Sequence of chain 1.A:
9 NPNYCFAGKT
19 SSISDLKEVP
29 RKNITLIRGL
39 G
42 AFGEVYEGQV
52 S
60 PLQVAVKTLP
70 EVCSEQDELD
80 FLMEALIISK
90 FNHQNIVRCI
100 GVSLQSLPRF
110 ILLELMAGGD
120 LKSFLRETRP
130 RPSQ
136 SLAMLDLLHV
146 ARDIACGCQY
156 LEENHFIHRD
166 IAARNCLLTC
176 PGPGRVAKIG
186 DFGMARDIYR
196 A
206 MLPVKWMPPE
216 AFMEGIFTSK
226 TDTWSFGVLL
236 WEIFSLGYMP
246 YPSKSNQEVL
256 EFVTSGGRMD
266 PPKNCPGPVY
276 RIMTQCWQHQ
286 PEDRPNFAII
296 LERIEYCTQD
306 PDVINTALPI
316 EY

The small molecule below binds the protein below.
Small molecule (SMILES): C[C@@H](Oc1cc(-c2cnn(C3CCNCC3)c2)cnc1N)c1c(Cl)ccc(F)c1Cl

Binding-site contacts:
Ligand atom CL2 contacts residue LEU172 of chain 1.A at 3.4 Å.
Ligand atom C16 contacts residue GLY118 of chain 1.A at 3.9 Å.
Ligand atom N22 contacts residue LEU172 of chain 1.A at 3.6 Å.
Ligand atom F contacts residue ASN170 of chain 1.A at 3.2 Å.
Ligand atom C16 contacts residue LEU38 of chain 1.A at 3.9 Å (hydrophobic).
Ligand atom N23 contacts residue LEU114 of chain 1.A at 3.9 Å.
Ligand atom C21 contacts residue VAL46 of chain 1.A at 4.0 Å (hydrophobic).
Ligand atom N23 contacts residue LEU172 of chain 1.A at 3.9 Å.
Ligand atom C18 contacts residue LEU172 of chain 1.A at 3.6 Å (hydrophobic).
Ligand atom CL2 contacts residue GLY185 of chain 1.A at 3.0 Å.
Ligand atom N25 contacts residue ALA116 of chain 1.A at 3.6 Å.
Ligand atom C19 contacts residue GLU113 of chain 1.A at 3.8 Å.
Ligand atom C12 contacts residue LEU172 of chain 1.A at 3.6 Å (hydrophobic).
Ligand atom C8 contacts residue ALA116 of chain 1.A at 3.4 Å (hydrophobic).
Ligand atom C1 contacts residue LEU112 of chain 1.A at 3.9 Å (hydrophobic).
Ligand atom C7 contacts residue GLY118 of chain 1.A at 3.6 Å.
Ligand atom N22 contacts residue GLU113 of chain 1.A at 3.0 Å (salt-bridge).
Ligand atom N24 contacts residue LEU38 of chain 1.A at 3.8 Å.
Ligand atom N23 contacts residue GLU113 of chain 1.A at 3.6 Å.
Ligand atom C14 contacts residue MET115 of chain 1.A at 3.9 Å (hydrophobic).
Ligand atom C8 contacts residue GLY117 of chain 1.A at 3.9 Å.
Ligand atom F contacts residue ASP186 of chain 1.A at 3.4 Å.
Ligand atom F contacts residue GLY185 of chain 1.A at 3.5 Å.
Ligand atom C7 contacts residue MET115 of chain 1.A at 3.5 Å (hydrophobic).
Ligand atom N23 contacts residue ALA64 of chain 1.A at 3.8 Å.
Ligand atom C2 contacts residue LEU172 of chain 1.A at 3.8 Å (hydrophobic).
Ligand atom N24 contacts residue GLY118 of chain 1.A at 3.9 Å.
Ligand atom C2 contacts residue ARG169 of chain 1.A at 3.2 Å.
Ligand atom N23 contacts residue MET115 of chain 1.A at 2.9 Å (h-bond).
Ligand atom C19 contacts residue ALA64 of chain 1.A at 3.5 Å (hydrophobic).
Ligand atom C16 contacts residue MET115 of chain 1.A at 4.0 Å (hydrophobic).
Ligand atom C19 contacts residue LEU172 of chain 1.A at 3.5 Å (hydrophobic).
Ligand atom N22 contacts residue ALA64 of chain 1.A at 3.5 Å.
Ligand atom C15 contacts residue LEU172 of chain 1.A at 3.8 Å (hydrophobic).
Ligand atom C5 contacts residue MET115 of chain 1.A at 3.0 Å (hydrophobic).
Ligand atom N22 contacts residue LEU112 of chain 1.A at 3.7 Å.
Ligand atom C8 contacts residue GLY118 of chain 1.A at 3.4 Å.
Ligand atom C10 contacts residue ALA116 of chain 1.A at 3.6 Å (hydrophobic).
Ligand atom N26 contacts residue GLY118 of chain 1.A at 3.7 Å.
Ligand atom F contacts residue LEU172 of chain 1.A at 3.6 Å.